This protein binds this small molecule.
Small molecule (SMILES): CC(=O)N[C@H]1[C@H](O[C@H]2[C@H](O)[C@@H](NC(C)=O)CO[C@@H]2CO)O[C@H](CO)[C@@H](O[C@@H]2O[C@H](CO[C@H]3O[C@H](CO)[C@@H](O)[C@H](O)[C@@H]3O)[C@@H](O)[C@H](O[C@H]3O[C@H](CO)[C@@H](O)[C@H](O)[C@@H]3O)[C@@H]2O)[C@@H]1O

Binding-site contacts:
Ligand atom O3 contacts residue TYR277 of chain 1.C at 3.4 Å.
Ligand atom C8 contacts residue ASN128 of chain 1.C at 3.8 Å.
Ligand atom C6 contacts residue TYR277 of chain 1.C at 4.3 Å (hydrophobic).
Ligand atom O3 contacts residue ASN128 of chain 1.C at 2.8 Å (h-bond).
Ligand atom C5 contacts residue TYR277 of chain 1.C at 3.8 Å (hydrophobic).
Ligand atom O5 contacts residue ASN128 of chain 1.C at 2.4 Å (h-bond).
Ligand atom C3 contacts residue GLU252 of chain 1.C at 3.9 Å.
Ligand atom O3 contacts residue ASP333 of chain 1.C at 4.2 Å.
Ligand atom C3 contacts residue ASN128 of chain 1.C at 3.1 Å.
Ligand atom O3 contacts residue TYR277 of chain 1.C at 3.8 Å.
Ligand atom C4 contacts residue TYR277 of chain 1.C at 4.2 Å (hydrophobic).
Ligand atom C7 contacts residue TYR277 of chain 1.C at 4.2 Å (hydrophobic).
Ligand atom C2 contacts residue ASN128 of chain 1.C at 2.5 Å.
Ligand atom N2 contacts residue ASN128 of chain 1.C at 3.8 Å.
Ligand atom C8 contacts residue GLU252 of chain 1.C at 3.5 Å.
Ligand atom C6 contacts residue ASN128 of chain 1.C at 3.3 Å.
Ligand atom C5 contacts residue ASN128 of chain 1.C at 3.3 Å.
Ligand atom O3 contacts residue GLU252 of chain 1.C at 3.6 Å.
Ligand atom O6 contacts residue ASN128 of chain 1.C at 3.1 Å (h-bond).
Ligand atom C4 contacts residue ASN128 of chain 1.C at 3.8 Å.
Ligand atom C2 contacts residue TYR277 of chain 1.C at 3.3 Å (hydrophobic).
Ligand atom O2 contacts residue ARG337 of chain 1.C at 3.1 Å (salt-bridge).
Ligand atom C2 contacts residue GLU252 of chain 1.C at 4.3 Å.
Ligand atom O7 contacts residue ILE253 of chain 1.C at 4.2 Å.
Ligand atom C2 contacts residue TYR277 of chain 1.C at 4.3 Å (hydrophobic).
Ligand atom C3 contacts residue TYR277 of chain 1.C at 4.3 Å (hydrophobic).
Ligand atom C2 contacts residue TYR277 of chain 1.C at 4.4 Å (hydrophobic).
Ligand atom C1 contacts residue ASN128 of chain 1.C at 1.5 Å.
Ligand atom C3 contacts residue TYR277 of chain 1.C at 4.0 Å (hydrophobic).
Ligand atom O6 contacts residue TYR277 of chain 1.C at 3.8 Å.
Ligand atom O7 contacts residue TYR277 of chain 1.C at 3.2 Å.
Ligand atom C3 contacts residue ILE253 of chain 1.C at 4.1 Å (hydrophobic).
Ligand atom O2 contacts residue TYR277 of chain 1.C at 3.9 Å.
Ligand atom C3 contacts residue TYR277 of chain 1.C at 3.9 Å (hydrophobic).
Ligand atom O4 contacts residue ILE253 of chain 1.C at 4.3 Å.
Ligand atom C1 contacts residue TYR277 of chain 1.C at 3.9 Å (hydrophobic).
Ligand atom O5 contacts residue TYR277 of chain 1.C at 4.3 Å.
Ligand atom C1 contacts residue TYR277 of chain 1.C at 4.1 Å (hydrophobic).

Sequence of chain 1.C:
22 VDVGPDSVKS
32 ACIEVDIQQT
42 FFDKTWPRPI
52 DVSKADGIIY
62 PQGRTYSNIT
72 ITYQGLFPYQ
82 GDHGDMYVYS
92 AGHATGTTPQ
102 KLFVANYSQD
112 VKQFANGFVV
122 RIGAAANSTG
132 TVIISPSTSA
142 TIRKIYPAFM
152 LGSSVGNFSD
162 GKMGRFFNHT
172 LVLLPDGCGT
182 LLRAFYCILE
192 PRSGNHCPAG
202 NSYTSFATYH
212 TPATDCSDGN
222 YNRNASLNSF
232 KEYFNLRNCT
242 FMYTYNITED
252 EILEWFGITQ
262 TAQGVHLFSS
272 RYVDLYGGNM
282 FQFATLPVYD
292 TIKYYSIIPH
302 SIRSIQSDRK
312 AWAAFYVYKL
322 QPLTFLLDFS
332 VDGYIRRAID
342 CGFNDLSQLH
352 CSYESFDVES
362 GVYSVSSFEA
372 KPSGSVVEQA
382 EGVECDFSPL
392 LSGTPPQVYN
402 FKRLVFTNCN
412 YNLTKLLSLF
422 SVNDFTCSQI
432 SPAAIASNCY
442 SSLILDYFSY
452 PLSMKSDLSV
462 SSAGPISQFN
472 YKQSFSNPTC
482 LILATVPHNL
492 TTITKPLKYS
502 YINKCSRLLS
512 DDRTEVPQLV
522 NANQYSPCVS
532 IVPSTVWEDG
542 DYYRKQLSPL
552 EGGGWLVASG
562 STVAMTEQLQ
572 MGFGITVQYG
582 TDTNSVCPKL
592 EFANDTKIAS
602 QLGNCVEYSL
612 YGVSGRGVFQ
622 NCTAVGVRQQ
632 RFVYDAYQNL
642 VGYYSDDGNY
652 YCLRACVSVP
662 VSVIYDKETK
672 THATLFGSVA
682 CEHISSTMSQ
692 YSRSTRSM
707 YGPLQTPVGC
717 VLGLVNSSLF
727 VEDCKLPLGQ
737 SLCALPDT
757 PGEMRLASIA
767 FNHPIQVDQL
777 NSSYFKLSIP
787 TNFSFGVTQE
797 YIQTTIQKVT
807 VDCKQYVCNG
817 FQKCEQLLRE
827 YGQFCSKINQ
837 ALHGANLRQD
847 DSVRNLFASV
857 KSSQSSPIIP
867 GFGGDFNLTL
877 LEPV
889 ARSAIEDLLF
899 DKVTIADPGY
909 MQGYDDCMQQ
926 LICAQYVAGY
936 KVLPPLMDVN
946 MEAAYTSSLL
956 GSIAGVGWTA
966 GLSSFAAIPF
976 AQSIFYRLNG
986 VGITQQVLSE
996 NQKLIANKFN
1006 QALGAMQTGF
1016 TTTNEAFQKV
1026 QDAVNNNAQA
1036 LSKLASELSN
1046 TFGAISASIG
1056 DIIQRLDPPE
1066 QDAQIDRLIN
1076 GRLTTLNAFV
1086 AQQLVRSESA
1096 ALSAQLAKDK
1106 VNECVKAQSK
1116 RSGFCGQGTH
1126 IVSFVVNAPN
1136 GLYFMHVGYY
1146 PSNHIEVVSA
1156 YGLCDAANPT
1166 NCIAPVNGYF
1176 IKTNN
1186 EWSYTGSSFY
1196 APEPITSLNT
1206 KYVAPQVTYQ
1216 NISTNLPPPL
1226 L